Binding-site contacts:
Ligand atom O6 contacts residue ASN318 of chain 24.H at 2.6 Å (h-bond).
Ligand atom C6 contacts residue ASN318 of chain 24.H at 3.2 Å.
Ligand atom C6 contacts residue SER284 of chain 24.H at 3.5 Å.
Ligand atom O6 contacts residue SER284 of chain 24.H at 2.6 Å (h-bond).

Sequence of chain 24.H:
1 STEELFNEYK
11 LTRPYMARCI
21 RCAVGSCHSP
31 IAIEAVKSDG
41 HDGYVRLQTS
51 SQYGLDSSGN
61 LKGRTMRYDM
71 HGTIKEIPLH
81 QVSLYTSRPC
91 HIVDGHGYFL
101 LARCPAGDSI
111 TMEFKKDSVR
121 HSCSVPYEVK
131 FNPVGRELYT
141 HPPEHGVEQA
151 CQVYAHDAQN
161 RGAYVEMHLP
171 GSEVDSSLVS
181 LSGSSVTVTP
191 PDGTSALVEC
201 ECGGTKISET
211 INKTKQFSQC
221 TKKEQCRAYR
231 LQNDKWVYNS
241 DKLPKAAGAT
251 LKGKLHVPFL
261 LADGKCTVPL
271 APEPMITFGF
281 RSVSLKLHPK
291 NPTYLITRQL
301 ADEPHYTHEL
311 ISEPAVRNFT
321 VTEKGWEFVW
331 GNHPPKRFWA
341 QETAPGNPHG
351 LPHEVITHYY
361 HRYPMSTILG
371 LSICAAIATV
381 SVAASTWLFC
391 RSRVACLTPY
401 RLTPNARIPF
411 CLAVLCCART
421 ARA

This small molecule binds to this protein.
Small molecule (SMILES): CC(=O)N[C@@H]1[C@@H](O)[C@H](O)[C@@H](CO)O[C@H]1O